A small-molecule ligand and the protein it binds are described below.
Small molecule (SMILES): Nc1nc2c(ncn2[C@H]2C[C@H](O)[C@@H](COP(=O)(O)O)O2)c(=O)[nH]1

Sequence of chain 2.A:
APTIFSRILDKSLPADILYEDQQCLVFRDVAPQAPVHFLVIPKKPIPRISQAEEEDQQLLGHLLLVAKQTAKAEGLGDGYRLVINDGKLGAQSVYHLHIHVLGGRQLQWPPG

Binding-site contacts:
Ligand atom O5' contacts residue HIS149 of chain 2.A at 3.0 Å (h-bond).
Ligand atom OP2 contacts residue ALA142 of chain 2.A at 3.2 Å (h-bond).
Ligand atom OP3 contacts residue VAL145 of chain 2.A at 3.0 Å (h-bond).
Ligand atom O4' contacts residue VAL145 of chain 2.A at 3.8 Å.
Ligand atom O3' contacts residue HIS151 of chain 2.A at 3.1 Å.
Ligand atom C1' contacts residue LEU90 of chain 2.A at 3.9 Å (hydrophobic).
Ligand atom N1 contacts residue VAL81 of chain 2.A at 3.4 Å.
Ligand atom C4' contacts residue HIS151 of chain 2.A at 3.8 Å.
Ligand atom OP2 contacts residue GLN143 of chain 2.A at 3.4 Å.
Ligand atom O5' contacts residue HIS151 of chain 2.A at 3.2 Å (h-bond).
Ligand atom OP3 contacts residue SER144 of chain 2.A at 2.9 Å (h-bond).
Ligand atom O4' contacts residue LEU90 of chain 2.A at 3.6 Å.
Ligand atom O3' contacts residue ASP80 of chain 2.A at 2.5 Å (salt-bridge).
Ligand atom O4' contacts residue ASP80 of chain 2.A at 3.9 Å.
Ligand atom OP2 contacts residue SER144 of chain 2.A at 2.4 Å (h-bond).
Ligand atom O4' contacts residue PHE56 of chain 2.A at 3.4 Å.
Ligand atom N3 contacts residue VAL81 of chain 2.A at 3.5 Å (h-bond).
Ligand atom P contacts residue SER144 of chain 2.A at 3.2 Å.
Ligand atom N2 contacts residue ARG79 of chain 2.A at 2.8 Å (salt-bridge).
Ligand atom O5' contacts residue SER144 of chain 2.A at 3.5 Å (h-bond).
Ligand atom C5' contacts residue VAL145 of chain 2.A at 3.7 Å (hydrophobic).
Ligand atom OP1 contacts residue HIS149 of chain 2.A at 3.1 Å (h-bond).
Ligand atom C2' contacts residue ASP80 of chain 2.A at 3.4 Å.
Ligand atom OP3 contacts residue HIS149 of chain 2.A at 2.9 Å.
Ligand atom C1' contacts residue ASP80 of chain 2.A at 3.4 Å.
Ligand atom P contacts residue GLN143 of chain 2.A at 3.8 Å.
Ligand atom C3' contacts residue ASP80 of chain 2.A at 3.3 Å.
Ligand atom OP1 contacts residue ASN136 of chain 2.A at 3.0 Å (h-bond).
Ligand atom N7 contacts residue ILE55 of chain 2.A at 3.7 Å.
Ligand atom C4' contacts residue ASP80 of chain 2.A at 3.6 Å.
Ligand atom O6 contacts residue LEU64 of chain 2.A at 3.8 Å.
Ligand atom OP1 contacts residue GLN143 of chain 2.A at 4.0 Å.
Ligand atom N2 contacts residue VAL81 of chain 2.A at 3.1 Å (h-bond).
Ligand atom OP1 contacts residue HIS151 of chain 2.A at 3.5 Å (h-bond).
Ligand atom OP3 contacts residue GLN143 of chain 2.A at 3.4 Å.
Ligand atom C2 contacts residue VAL81 of chain 2.A at 3.4 Å (hydrophobic).
Ligand atom N2 contacts residue ASP80 of chain 2.A at 3.7 Å.
Ligand atom P contacts residue HIS149 of chain 2.A at 3.4 Å.
Ligand atom C5' contacts residue SER144 of chain 2.A at 3.4 Å.
Ligand atom C5' contacts residue HIS149 of chain 2.A at 3.4 Å.